Sequence of chain 1.A:
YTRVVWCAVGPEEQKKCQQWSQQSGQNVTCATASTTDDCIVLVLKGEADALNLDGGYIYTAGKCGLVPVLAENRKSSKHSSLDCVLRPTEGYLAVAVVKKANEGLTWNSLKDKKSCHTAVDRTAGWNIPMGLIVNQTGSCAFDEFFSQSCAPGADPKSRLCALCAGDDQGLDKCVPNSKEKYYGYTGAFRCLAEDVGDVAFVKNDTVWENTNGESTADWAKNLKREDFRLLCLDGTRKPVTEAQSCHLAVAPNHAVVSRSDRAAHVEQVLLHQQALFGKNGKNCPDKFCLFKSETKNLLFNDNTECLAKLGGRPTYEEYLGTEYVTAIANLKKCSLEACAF

The small molecule below binds the protein below.
Small molecule (SMILES): Cc1c(Cl)cccc1Nc1ccccc1C(=O)O

Binding-site contacts:
Ligand atom CL contacts residue ZN1 of chain 1.H at 1.8 Å.
Ligand atom C8 contacts residue ALA249 of chain 1.A at 4.0 Å (hydrophobic).
Ligand atom C9 contacts residue GLU323 of chain 1.A at 4.1 Å.
Ligand atom C10 contacts residue TYR324 of chain 1.A at 3.5 Å (hydrophobic).
Ligand atom C14 contacts residue NAG1 of chain 1.B at 3.1 Å.
Ligand atom C3 contacts residue ALA249 of chain 1.A at 4.1 Å (hydrophobic).
Ligand atom C3 contacts residue HIS247 of chain 1.A at 4.1 Å.
Ligand atom C1 contacts residue ZN1 of chain 1.H at 4.0 Å.
Ligand atom C17 contacts residue ALA249 of chain 1.A at 4.1 Å (hydrophobic).
Ligand atom C1 contacts residue ALA249 of chain 1.A at 3.6 Å (hydrophobic).
Ligand atom C11 contacts residue ALA327 of chain 1.A at 4.0 Å (hydrophobic).
Ligand atom C11 contacts residue GLU323 of chain 1.A at 3.5 Å.
Ligand atom C2 contacts residue ALA249 of chain 1.A at 3.9 Å (hydrophobic).
Ligand atom O16 contacts residue ILE128 of chain 1.A at 3.9 Å.
Ligand atom C12 contacts residue TYR324 of chain 1.A at 4.2 Å (hydrophobic).
Ligand atom C11 contacts residue TYR324 of chain 1.A at 3.1 Å (hydrophobic).
Ligand atom O15 contacts residue NAG1 of chain 1.B at 2.9 Å (h-bond).
Ligand atom C1 contacts residue VAL250 of chain 1.A at 4.2 Å (hydrophobic).
Ligand atom CL contacts residue HIS247 of chain 1.A at 3.0 Å.
Ligand atom C12 contacts residue ILE128 of chain 1.A at 4.1 Å (hydrophobic).
Ligand atom C12 contacts residue GLU323 of chain 1.A at 4.1 Å.
Ligand atom C6 contacts residue VAL250 of chain 1.A at 3.9 Å (hydrophobic).
Ligand atom C12 contacts residue ALA327 of chain 1.A at 3.6 Å (hydrophobic).
Ligand atom C3 contacts residue ZN1 of chain 1.H at 2.9 Å.
Ligand atom O16 contacts residue LEU248 of chain 1.A at 4.1 Å.
Ligand atom C2 contacts residue ZN1 of chain 1.H at 2.7 Å.
Ligand atom C4 contacts residue VAL250 of chain 1.A at 3.1 Å (hydrophobic).
Ligand atom C6 contacts residue ALA249 of chain 1.A at 3.7 Å (hydrophobic).
Ligand atom C1 contacts residue LEU248 of chain 1.A at 4.0 Å (hydrophobic).
Ligand atom C3 contacts residue VAL250 of chain 1.A at 3.2 Å (hydrophobic).
Ligand atom O16 contacts residue LEU132 of chain 1.A at 3.8 Å.
Ligand atom O16 contacts residue NAG1 of chain 1.B at 3.2 Å (h-bond).
Ligand atom C5 contacts residue ALA249 of chain 1.A at 3.9 Å (hydrophobic).
Ligand atom C2 contacts residue VAL250 of chain 1.A at 4.0 Å (hydrophobic).
Ligand atom C10 contacts residue GLU323 of chain 1.A at 4.0 Å.
Ligand atom C2 contacts residue HIS247 of chain 1.A at 3.8 Å.
Ligand atom C4 contacts residue ALA249 of chain 1.A at 4.1 Å (hydrophobic).
Ligand atom C17 contacts residue LEU248 of chain 1.A at 3.4 Å (hydrophobic).
Ligand atom C5 contacts residue VAL250 of chain 1.A at 3.3 Å (hydrophobic).
Ligand atom N7 contacts residue ALA249 of chain 1.A at 3.7 Å.